Sequence of chain 1.A:
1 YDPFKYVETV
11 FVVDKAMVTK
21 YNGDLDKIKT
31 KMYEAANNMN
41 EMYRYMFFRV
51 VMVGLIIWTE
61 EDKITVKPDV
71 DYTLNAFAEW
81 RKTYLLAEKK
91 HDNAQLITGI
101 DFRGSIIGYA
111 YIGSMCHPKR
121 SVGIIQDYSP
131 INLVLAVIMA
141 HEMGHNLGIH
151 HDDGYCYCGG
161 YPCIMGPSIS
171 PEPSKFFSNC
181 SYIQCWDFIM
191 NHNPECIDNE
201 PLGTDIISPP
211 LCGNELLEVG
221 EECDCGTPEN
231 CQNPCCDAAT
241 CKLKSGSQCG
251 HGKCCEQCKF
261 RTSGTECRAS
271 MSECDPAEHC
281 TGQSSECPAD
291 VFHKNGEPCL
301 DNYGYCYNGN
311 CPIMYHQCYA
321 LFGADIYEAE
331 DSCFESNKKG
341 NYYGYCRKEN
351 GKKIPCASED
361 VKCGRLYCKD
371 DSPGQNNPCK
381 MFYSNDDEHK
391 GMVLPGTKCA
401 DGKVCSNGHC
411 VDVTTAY

This small molecule binds to this protein.
Small molecule (SMILES): CC(C)C[C@H](NC(=O)[C@H](CC(N)=O)NC(=O)[C@@H](N)CCCCN)C(=O)O

Binding-site contacts:
Ligand atom CD2 contacts residue ILE138 of chain 1.A at 3.6 Å (hydrophobic).
Ligand atom CD2 contacts residue HIS141 of chain 1.A at 3.6 Å.
Ligand atom O contacts residue ILE107 of chain 1.A at 2.9 Å (h-bond).
Ligand atom CB contacts residue GLU142 of chain 1.A at 3.0 Å.
Ligand atom CD contacts residue SER105 of chain 1.A at 3.6 Å.
Ligand atom CA contacts residue PRO167 of chain 1.A at 3.5 Å (hydrophobic).
Ligand atom NZ contacts residue CA1 of chain 1.O at 3.3 Å.
Ligand atom O contacts residue HIS141 of chain 1.A at 3.4 Å (h-bond).
Ligand atom CE contacts residue ILE107 of chain 1.A at 3.6 Å (hydrophobic).
Ligand atom CB contacts residue HIS141 of chain 1.A at 3.6 Å.
Ligand atom C contacts residue ZN1 of chain 1.D at 3.0 Å.
Ligand atom N contacts residue PRO167 of chain 1.A at 3.1 Å (h-bond).
Ligand atom OD1 contacts residue SER105 of chain 1.A at 3.0 Å (h-bond).
Ligand atom C contacts residue GLU142 of chain 1.A at 3.8 Å.
Ligand atom CD1 contacts residue SER168 of chain 1.A at 3.8 Å.
Ligand atom O contacts residue ILE106 of chain 1.A at 3.3 Å.
Ligand atom O contacts residue SER105 of chain 1.A at 3.6 Å (h-bond).
Ligand atom CD1 contacts residue PRO167 of chain 1.A at 3.3 Å (hydrophobic).
Ligand atom OXT contacts residue GLY108 of chain 1.A at 3.1 Å (h-bond).
Ligand atom CD1 contacts residue GLY166 of chain 1.A at 3.7 Å.
Ligand atom CA contacts residue SER105 of chain 1.A at 3.2 Å.
Ligand atom CD1 contacts residue ILE169 of chain 1.A at 3.8 Å (hydrophobic).
Ligand atom OXT contacts residue ZN1 of chain 1.D at 3.3 Å.
Ligand atom O contacts residue ILE169 of chain 1.A at 2.9 Å (h-bond).
Ligand atom O contacts residue ZN1 of chain 1.D at 2.3 Å.
Ligand atom N contacts residue SER105 of chain 1.A at 3.8 Å.
Ligand atom CB contacts residue SER105 of chain 1.A at 3.8 Å.
Ligand atom C contacts residue GLY108 of chain 1.A at 3.7 Å.
Ligand atom CD1 contacts residue HIS141 of chain 1.A at 3.8 Å.
Ligand atom O contacts residue HIS151 of chain 1.A at 2.8 Å (h-bond).
Ligand atom OD1 contacts residue ILE106 of chain 1.A at 3.4 Å (h-bond).
Ligand atom O contacts residue PRO167 of chain 1.A at 3.6 Å (h-bond).
Ligand atom CE contacts residue TYR128 of chain 1.A at 3.5 Å (hydrophobic).
Ligand atom CA contacts residue GLY108 of chain 1.A at 3.6 Å.
Ligand atom O contacts residue SER168 of chain 1.A at 3.5 Å (h-bond).
Ligand atom CA contacts residue GLU142 of chain 1.A at 3.7 Å.
Ligand atom CB contacts residue PRO167 of chain 1.A at 3.3 Å (hydrophobic).
Ligand atom C contacts residue SER105 of chain 1.A at 3.7 Å.
Ligand atom CG contacts residue TYR128 of chain 1.A at 3.4 Å (hydrophobic).
Ligand atom N contacts residue SER105 of chain 1.A at 3.0 Å (h-bond).